Binding-site contacts:
Ligand atom C5 contacts residue PHE157 of chain 1.B at 4.0 Å (hydrophobic).
Ligand atom CBD contacts residue TYR224 of chain 1.B at 3.9 Å (hydrophobic).
Ligand atom CAM contacts residue TYR106 of chain 1.B at 3.4 Å (hydrophobic).
Ligand atom N1 contacts residue PHE157 of chain 1.B at 3.4 Å.
Ligand atom N3 contacts residue GLN117 of chain 1.B at 2.7 Å (h-bond).
Ligand atom CAA contacts residue LEU102 of chain 1.B at 3.6 Å (hydrophobic).
Ligand atom C2 contacts residue GLN117 of chain 1.B at 3.5 Å.
Ligand atom NAB contacts residue GLU73 of chain 1.B at 3.1 Å (salt-bridge).
Ligand atom C2 contacts residue PHE157 of chain 1.B at 3.2 Å (hydrophobic).
Ligand atom C2 contacts residue PHE116 of chain 1.B at 3.9 Å (hydrophobic).
Ligand atom CAP contacts residue PHE157 of chain 1.B at 3.6 Å (hydrophobic).
Ligand atom OAE contacts residue TYR224 of chain 1.B at 3.8 Å.
Ligand atom CBB contacts residue PRO109 of chain 1.B at 4.0 Å (hydrophobic).
Ligand atom C5 contacts residue ASP153 of chain 1.B at 4.0 Å.
Ligand atom OAE contacts residue SER164 of chain 1.B at 3.4 Å.
Ligand atom NAC contacts residue ASP153 of chain 1.B at 3.0 Å (salt-bridge).
Ligand atom NAS contacts residue TYR224 of chain 1.B at 3.2 Å (h-bond).
Ligand atom C4 contacts residue GLN117 of chain 1.B at 3.6 Å.
Ligand atom SAV contacts residue PHE157 of chain 1.B at 3.4 Å.
Ligand atom OAT contacts residue PRO109 of chain 1.B at 3.7 Å.
Ligand atom CAA contacts residue TYR106 of chain 1.B at 2.9 Å (hydrophobic).
Ligand atom CAO contacts residue PHE116 of chain 1.B at 4.0 Å (hydrophobic).
Ligand atom CAN contacts residue LEU161 of chain 1.B at 3.8 Å (hydrophobic).
Ligand atom SAV contacts residue GLN117 of chain 1.B at 3.6 Å.
Ligand atom CAI contacts residue TYR224 of chain 1.B at 3.7 Å (hydrophobic).
Ligand atom CAF contacts residue TYR106 of chain 1.B at 3.7 Å (hydrophobic).
Ligand atom C4 contacts residue ASP153 of chain 1.B at 3.9 Å.
Ligand atom C6 contacts residue VAL75 of chain 1.B at 3.8 Å (hydrophobic).
Ligand atom N3 contacts residue PHE157 of chain 1.B at 3.3 Å.
Ligand atom CAO contacts residue LEU102 of chain 1.B at 3.7 Å (hydrophobic).
Ligand atom NAC contacts residue GLN117 of chain 1.B at 3.1 Å (h-bond).
Ligand atom CAG contacts residue TYR106 of chain 1.B at 3.8 Å (hydrophobic).
Ligand atom NAC contacts residue PHE157 of chain 1.B at 4.0 Å.
Ligand atom C5 contacts residue VAL75 of chain 1.B at 3.7 Å (hydrophobic).
Ligand atom CAM contacts residue PRO109 of chain 1.B at 3.8 Å (hydrophobic).
Ligand atom N3 contacts residue PHE116 of chain 1.B at 3.9 Å.
Ligand atom NAB contacts residue ARG148 of chain 1.B at 3.2 Å (salt-bridge).
Ligand atom CAP contacts residue TYR224 of chain 1.B at 3.7 Å (hydrophobic).
Ligand atom NAB contacts residue VAL75 of chain 1.B at 3.6 Å.
Ligand atom C4 contacts residue PHE157 of chain 1.B at 3.7 Å (hydrophobic).

Sequence of chain 1.B:
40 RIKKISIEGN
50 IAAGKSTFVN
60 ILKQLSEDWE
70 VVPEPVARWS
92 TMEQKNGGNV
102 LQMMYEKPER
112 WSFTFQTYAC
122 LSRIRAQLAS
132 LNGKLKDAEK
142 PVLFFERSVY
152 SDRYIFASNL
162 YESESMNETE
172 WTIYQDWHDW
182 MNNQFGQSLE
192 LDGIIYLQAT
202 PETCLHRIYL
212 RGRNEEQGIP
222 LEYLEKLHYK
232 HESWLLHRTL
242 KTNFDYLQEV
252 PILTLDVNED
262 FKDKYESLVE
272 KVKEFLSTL

This protein binds this small molecule.
Small molecule (SMILES): CCCc1sc(-c2ccc(OCCO)c(OCCO)c2)nc1CSc1nc(N)cc(N)n1